Binding-site contacts:
Ligand atom NH2 contacts residue ASP219 of chain 1.A at 3.5 Å (salt-bridge).
Ligand atom NH2 contacts residue THR222 of chain 1.A at 3.4 Å (h-bond).
Ligand atom CD1 contacts residue ILE217 of chain 1.A at 4.1 Å (hydrophobic).
Ligand atom NH2 contacts residue ILE304 of chain 1.A at 3.8 Å.
Ligand atom CM contacts residue ILE217 of chain 1.A at 3.5 Å (hydrophobic).
Ligand atom NH2 contacts residue GLY80 of chain 1.A at 4.3 Å.
Ligand atom CE2 contacts residue ILE304 of chain 1.A at 3.8 Å (hydrophobic).
Ligand atom CE1 contacts residue PHE194 of chain 1.A at 4.2 Å (hydrophobic).
Ligand atom CD2 contacts residue ILE300 of chain 1.A at 3.9 Å (hydrophobic).
Ligand atom CE1 contacts residue ILE217 of chain 1.A at 3.9 Å (hydrophobic).
Ligand atom CZ contacts residue GLY80 of chain 1.A at 4.3 Å.
Ligand atom CE2 contacts residue ILE300 of chain 1.A at 4.2 Å (hydrophobic).
Ligand atom CD1 contacts residue PHE194 of chain 1.A at 3.4 Å (hydrophobic).
Ligand atom CZ contacts residue ASP219 of chain 1.A at 4.3 Å.
Ligand atom CG contacts residue PHE194 of chain 1.A at 4.3 Å (hydrophobic).
Ligand atom CE1 contacts residue ASP219 of chain 1.A at 4.2 Å.
Ligand atom CM contacts residue GLY37 of chain 1.A at 3.5 Å.
Ligand atom CD1 contacts residue ILE302 of chain 1.A at 4.4 Å (hydrophobic).
Ligand atom CM contacts residue ASP219 of chain 1.A at 3.3 Å.
Ligand atom CM contacts residue PHE194 of chain 1.A at 3.7 Å (hydrophobic).
Ligand atom CZ contacts residue ILE304 of chain 1.A at 3.8 Å (hydrophobic).
Ligand atom CD2 contacts residue ILE302 of chain 1.A at 4.1 Å (hydrophobic).
Ligand atom CE2 contacts residue GLY80 of chain 1.A at 3.8 Å.
Ligand atom CG contacts residue ILE302 of chain 1.A at 3.9 Å (hydrophobic).

The protein below binds the small molecule below.
Small molecule (SMILES): Cc1ccccc1N

Sequence of chain 1.A:
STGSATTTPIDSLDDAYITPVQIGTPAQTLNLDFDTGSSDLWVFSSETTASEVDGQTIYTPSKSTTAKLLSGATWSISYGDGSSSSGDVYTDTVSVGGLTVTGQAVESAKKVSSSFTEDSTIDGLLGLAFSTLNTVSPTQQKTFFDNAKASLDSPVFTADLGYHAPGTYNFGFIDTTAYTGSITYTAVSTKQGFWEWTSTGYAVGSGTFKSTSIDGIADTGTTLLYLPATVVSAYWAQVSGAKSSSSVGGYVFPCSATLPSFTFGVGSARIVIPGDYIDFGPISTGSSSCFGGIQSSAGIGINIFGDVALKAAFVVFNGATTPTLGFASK